Sequence of chain 1.D:
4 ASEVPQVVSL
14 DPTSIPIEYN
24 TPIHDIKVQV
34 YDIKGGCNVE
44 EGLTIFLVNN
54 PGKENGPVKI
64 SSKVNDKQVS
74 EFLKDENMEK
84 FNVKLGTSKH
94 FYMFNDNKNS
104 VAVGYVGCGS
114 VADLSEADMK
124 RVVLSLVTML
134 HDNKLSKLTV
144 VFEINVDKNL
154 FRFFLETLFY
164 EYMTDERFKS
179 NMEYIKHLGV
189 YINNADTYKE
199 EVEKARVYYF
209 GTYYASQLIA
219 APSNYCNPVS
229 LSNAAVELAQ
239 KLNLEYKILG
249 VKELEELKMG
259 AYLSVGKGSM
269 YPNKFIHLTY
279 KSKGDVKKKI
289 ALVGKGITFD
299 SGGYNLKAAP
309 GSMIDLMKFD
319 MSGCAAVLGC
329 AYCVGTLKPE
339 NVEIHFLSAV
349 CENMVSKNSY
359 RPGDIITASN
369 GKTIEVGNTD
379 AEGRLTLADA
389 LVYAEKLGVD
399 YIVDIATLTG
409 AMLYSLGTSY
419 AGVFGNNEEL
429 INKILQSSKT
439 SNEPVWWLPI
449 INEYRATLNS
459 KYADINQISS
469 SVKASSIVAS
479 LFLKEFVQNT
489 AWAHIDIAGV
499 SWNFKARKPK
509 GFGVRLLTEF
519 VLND

A small-molecule ligand and the protein it binds are described below.
Small molecule (SMILES): CC(C)(C)C(=O)N[C@@H](C(=O)NO)c1ccc(-c2cccc(/C(N)=N/O)c2)cc1

Binding-site contacts:
Ligand atom O contacts residue ZN1 of chain 1.HA at 2.2 Å.
Ligand atom OAH contacts residue ZN1 of chain 1.GA at 1.9 Å.
Ligand atom OAH contacts residue ASP378 of chain 1.D at 2.9 Å (salt-bridge).
Ligand atom OAG contacts residue GLY309 of chain 1.D at 2.0 Å (h-bond).
Ligand atom CAM contacts residue GLY408 of chain 1.D at 3.6 Å.
Ligand atom NAR contacts residue CO31 of chain 1.IA at 2.8 Å (h-bond).
Ligand atom C contacts residue LEU406 of chain 1.D at 3.7 Å (hydrophobic).
Ligand atom OAH contacts residue ASP298 of chain 1.D at 3.2 Å (salt-bridge).
Ligand atom CAK contacts residue ALA496 of chain 1.D at 3.6 Å (hydrophobic).
Ligand atom C contacts residue ZN1 of chain 1.GA at 3.6 Å.
Ligand atom NAD contacts residue LEU411 of chain 1.D at 3.5 Å.
Ligand atom O contacts residue ASP298 of chain 1.D at 3.0 Å (salt-bridge).
Ligand atom OAH contacts residue LYS293 of chain 1.D at 2.9 Å (salt-bridge).
Ligand atom CAW contacts residue LEU411 of chain 1.D at 3.5 Å (hydrophobic).
Ligand atom NAR contacts residue ZN1 of chain 1.GA at 2.9 Å.
Ligand atom CAX contacts residue GLY408 of chain 1.D at 3.6 Å.
Ligand atom C contacts residue ZN1 of chain 1.HA at 2.9 Å.
Ligand atom NAR contacts residue LYS293 of chain 1.D at 3.5 Å (salt-bridge).
Ligand atom CAJ contacts residue LEU411 of chain 1.D at 3.4 Å (hydrophobic).
Ligand atom CA contacts residue LEU406 of chain 1.D at 3.2 Å (hydrophobic).
Ligand atom NAQ contacts residue GLY309 of chain 1.D at 3.1 Å (h-bond).
Ligand atom CAI contacts residue ALA496 of chain 1.D at 3.3 Å (hydrophobic).
Ligand atom NAR contacts residue ZN1 of chain 1.HA at 3.0 Å.
Ligand atom OAF contacts residue THR407 of chain 1.D at 3.4 Å.
Ligand atom OAG contacts residue MET311 of chain 1.D at 3.2 Å.
Ligand atom O contacts residue ASP378 of chain 1.D at 2.9 Å (salt-bridge).
Ligand atom NAR contacts residue ASP378 of chain 1.D at 3.1 Å (salt-bridge).
Ligand atom CAO contacts residue GLY408 of chain 1.D at 3.5 Å.
Ligand atom O contacts residue LYS305 of chain 1.D at 3.0 Å (salt-bridge).
Ligand atom CAO contacts residue LEU406 of chain 1.D at 3.6 Å (hydrophobic).
Ligand atom NAQ contacts residue MET311 of chain 1.D at 3.6 Å.
Ligand atom C contacts residue ASP378 of chain 1.D at 3.1 Å.
Ligand atom NAD contacts residue MET311 of chain 1.D at 3.5 Å (h-bond).
Ligand atom CAZ contacts residue GLY408 of chain 1.D at 3.6 Å.
Ligand atom NAR contacts residue LEU406 of chain 1.D at 3.2 Å (h-bond).
Ligand atom OAF contacts residue GLY408 of chain 1.D at 3.1 Å (h-bond).
Ligand atom OAH contacts residue CO31 of chain 1.IA at 2.9 Å (h-bond).
Ligand atom O contacts residue ZN1 of chain 1.GA at 3.7 Å.
Ligand atom OAH contacts residue ZN1 of chain 1.HA at 2.3 Å.
Ligand atom OAH contacts residue GLU380 of chain 1.D at 2.6 Å (salt-bridge).